Binding-site contacts:
Ligand atom C32 contacts residue SER72 of chain 1.C at 3.3 Å.
Ligand atom C12 contacts residue MET106 of chain 1.C at 3.8 Å (hydrophobic).
Ligand atom C3 contacts residue PHE134 of chain 1.C at 3.8 Å (hydrophobic).
Ligand atom C4 contacts residue ILE147 of chain 1.C at 3.5 Å (hydrophobic).
Ligand atom C24 contacts residue PHE65 of chain 1.C at 3.7 Å (hydrophobic).
Ligand atom O38 contacts residue LEU124 of chain 1.C at 3.4 Å (h-bond).
Ligand atom C5 contacts residue ILE147 of chain 1.C at 3.9 Å (hydrophobic).
Ligand atom O35 contacts residue GLU109 of chain 1.C at 3.2 Å.
Ligand atom C2 contacts residue PHE134 of chain 1.C at 3.3 Å (hydrophobic).
Ligand atom C28 contacts residue PHE123 of chain 1.C at 3.4 Å (hydrophobic).
Ligand atom C31 contacts residue SER72 of chain 1.C at 3.3 Å.
Ligand atom C18 contacts residue TRP251 of chain 1.C at 3.9 Å (hydrophobic).
Ligand atom C8 contacts residue ILE147 of chain 1.C at 3.6 Å (hydrophobic).
Ligand atom C30 contacts residue PHE123 of chain 1.C at 3.7 Å (hydrophobic).
Ligand atom C27 contacts residue MET106 of chain 1.C at 3.6 Å (hydrophobic).
Ligand atom C30 contacts residue SER72 of chain 1.C at 3.8 Å.
Ligand atom C24 contacts residue PHE123 of chain 1.C at 3.7 Å (hydrophobic).
Ligand atom C33 contacts residue MET106 of chain 1.C at 3.7 Å (hydrophobic).
Ligand atom C26 contacts residue PHE123 of chain 1.C at 3.6 Å (hydrophobic).
Ligand atom C18 contacts residue LEU247 of chain 1.C at 3.5 Å (hydrophobic).
Ligand atom C1 contacts residue PHE134 of chain 1.C at 3.6 Å (hydrophobic).
Ligand atom O38 contacts residue PHE123 of chain 1.C at 3.4 Å.
Ligand atom C12 contacts residue HIS229 of chain 1.C at 3.9 Å.
Ligand atom C34 contacts residue SER72 of chain 1.C at 3.4 Å.
Ligand atom O15 contacts residue TRP251 of chain 1.C at 3.4 Å.
Ligand atom O22 contacts residue GLN232 of chain 1.C at 3.1 Å (h-bond).
Ligand atom C33 contacts residue THR110 of chain 1.C at 3.7 Å.
Ligand atom C29 contacts residue PHE123 of chain 1.C at 3.5 Å (hydrophobic).
Ligand atom C33 contacts residue PHE123 of chain 1.C at 3.8 Å (hydrophobic).
Ligand atom O38 contacts residue ARG113 of chain 1.C at 3.7 Å.
Ligand atom C1 contacts residue THR110 of chain 1.C at 3.6 Å.
Ligand atom C25 contacts residue PHE123 of chain 1.C at 3.2 Å (hydrophobic).
Ligand atom O22 contacts residue HIS229 of chain 1.C at 3.7 Å.
Ligand atom O15 contacts residue HIS229 of chain 1.C at 2.8 Å (h-bond).
Ligand atom C23 contacts residue PHE65 of chain 1.C at 3.9 Å (hydrophobic).
Ligand atom C39 contacts residue LEU68 of chain 1.C at 3.2 Å (hydrophobic).
Ligand atom C14 contacts residue HIS229 of chain 1.C at 3.6 Å.
Ligand atom O35 contacts residue SER72 of chain 1.C at 2.6 Å (h-bond).
Ligand atom N7 contacts residue ILE147 of chain 1.C at 3.2 Å.
Ligand atom C2 contacts residue ILE121 of chain 1.C at 3.9 Å (hydrophobic).

The small molecule below binds the protein below.
Small molecule (SMILES): CC(C)(C)OC(=O)N1CC[C@]2(C(=O)Nc3ccccc32)[C@H]1c1cccc(-c2ccc(CO)c(S(C)(=O)=O)c2)c1

Sequence of chain 1.C:
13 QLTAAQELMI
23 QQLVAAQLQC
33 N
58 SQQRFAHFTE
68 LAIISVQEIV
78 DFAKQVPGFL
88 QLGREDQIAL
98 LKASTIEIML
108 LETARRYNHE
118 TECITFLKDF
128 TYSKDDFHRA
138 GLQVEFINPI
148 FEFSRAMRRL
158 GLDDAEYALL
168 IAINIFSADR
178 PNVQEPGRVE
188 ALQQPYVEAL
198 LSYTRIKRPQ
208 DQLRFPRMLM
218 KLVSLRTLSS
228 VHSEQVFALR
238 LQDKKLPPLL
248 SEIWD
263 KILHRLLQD